Sequence of chain 1.B:
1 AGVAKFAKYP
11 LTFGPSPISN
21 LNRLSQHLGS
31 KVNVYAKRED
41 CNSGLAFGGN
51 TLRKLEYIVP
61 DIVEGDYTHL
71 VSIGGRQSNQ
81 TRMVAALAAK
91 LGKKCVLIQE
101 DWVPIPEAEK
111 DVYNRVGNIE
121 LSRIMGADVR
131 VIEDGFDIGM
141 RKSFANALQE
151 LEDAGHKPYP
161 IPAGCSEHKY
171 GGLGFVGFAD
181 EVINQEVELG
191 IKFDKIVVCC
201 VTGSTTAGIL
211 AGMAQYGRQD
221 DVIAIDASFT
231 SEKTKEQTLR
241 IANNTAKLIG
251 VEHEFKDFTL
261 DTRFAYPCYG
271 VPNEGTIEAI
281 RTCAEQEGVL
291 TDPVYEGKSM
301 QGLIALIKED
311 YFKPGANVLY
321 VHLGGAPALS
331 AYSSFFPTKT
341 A

The protein below binds the small molecule below.
Small molecule (SMILES): Cc1ncc(COP(=O)(O)O)c(CNC2(C(=O)O)CC2)c1O

Binding-site contacts:
Ligand atom C6 contacts residue GLU296 of chain 1.B at 3.6 Å.
Ligand atom C8 contacts residue TYR295 of chain 1.B at 3.3 Å (hydrophobic).
Ligand atom O1P contacts residue GLY203 of chain 1.B at 3.5 Å (h-bond).
Ligand atom O7 contacts residue ASN79 of chain 1.B at 2.0 Å (h-bond).
Ligand atom O1P contacts residue THR202 of chain 1.B at 3.6 Å (h-bond).
Ligand atom N1 contacts residue TYR295 of chain 1.B at 3.3 Å.
Ligand atom C7 contacts residue SER78 of chain 1.B at 2.9 Å.
Ligand atom O1P contacts residue VAL201 of chain 1.B at 3.0 Å (h-bond).
Ligand atom C6 contacts residue TYR295 of chain 1.B at 3.5 Å (hydrophobic).
Ligand atom C6 contacts residue LEU323 of chain 1.B at 3.4 Å (hydrophobic).
Ligand atom N1 contacts residue LEU323 of chain 1.B at 3.4 Å.
Ligand atom N1 contacts residue GLU296 of chain 1.B at 2.6 Å (salt-bridge).
Ligand atom O3P contacts residue THR202 of chain 1.B at 2.2 Å (h-bond).
Ligand atom P contacts residue THR202 of chain 1.B at 3.5 Å.
Ligand atom O3P contacts residue GLY203 of chain 1.B at 3.4 Å (h-bond).
Ligand atom C9 contacts residue GLY164 of chain 1.B at 3.5 Å.
Ligand atom C7 contacts residue ASN79 of chain 1.B at 3.0 Å.
Ligand atom O2P contacts residue GLY203 of chain 1.B at 3.6 Å (h-bond).
Ligand atom O8 contacts residue ASN79 of chain 1.B at 3.3 Å (h-bond).
Ligand atom P contacts residue THR205 of chain 1.B at 3.5 Å.
Ligand atom O8 contacts residue SER78 of chain 1.B at 2.0 Å (h-bond).
Ligand atom C7 contacts residue GLN80 of chain 1.B at 3.2 Å.
Ligand atom O7 contacts residue SER78 of chain 1.B at 3.0 Å.
Ligand atom C2 contacts residue GLU296 of chain 1.B at 3.5 Å.
Ligand atom C10 contacts residue TYR295 of chain 1.B at 3.1 Å (hydrophobic).
Ligand atom C3 contacts residue TYR295 of chain 1.B at 3.6 Å (hydrophobic).
Ligand atom C5A contacts residue VAL201 of chain 1.B at 3.5 Å (hydrophobic).
Ligand atom C2A contacts residue GLY325 of chain 1.B at 3.6 Å.
Ligand atom O3 contacts residue ASN79 of chain 1.B at 2.8 Å (h-bond).
Ligand atom C5 contacts residue TYR295 of chain 1.B at 3.5 Å (hydrophobic).
Ligand atom C2A contacts residue GLY324 of chain 1.B at 3.3 Å.
Ligand atom O7 contacts residue GLN80 of chain 1.B at 2.5 Å (h-bond).
Ligand atom O2P contacts residue THR205 of chain 1.B at 2.4 Å (h-bond).
Ligand atom C2 contacts residue TYR295 of chain 1.B at 3.5 Å (hydrophobic).
Ligand atom O2P contacts residue LYS54 of chain 1.B at 2.9 Å (salt-bridge).
Ligand atom N contacts residue TYR295 of chain 1.B at 3.5 Å (h-bond).
Ligand atom O4P contacts residue THR205 of chain 1.B at 3.3 Å (h-bond).
Ligand atom O2P contacts residue SER204 of chain 1.B at 3.3 Å (h-bond).
Ligand atom O1P contacts residue CYS200 of chain 1.B at 3.4 Å.
Ligand atom C2A contacts residue GLU296 of chain 1.B at 3.4 Å.